The protein below binds the small molecule below.
Small molecule (SMILES): CC(=O)N[C@@H]1[C@@H](O)[C@H](O)[C@@H](CO)O[C@H]1O

Sequence of chain 1.B:
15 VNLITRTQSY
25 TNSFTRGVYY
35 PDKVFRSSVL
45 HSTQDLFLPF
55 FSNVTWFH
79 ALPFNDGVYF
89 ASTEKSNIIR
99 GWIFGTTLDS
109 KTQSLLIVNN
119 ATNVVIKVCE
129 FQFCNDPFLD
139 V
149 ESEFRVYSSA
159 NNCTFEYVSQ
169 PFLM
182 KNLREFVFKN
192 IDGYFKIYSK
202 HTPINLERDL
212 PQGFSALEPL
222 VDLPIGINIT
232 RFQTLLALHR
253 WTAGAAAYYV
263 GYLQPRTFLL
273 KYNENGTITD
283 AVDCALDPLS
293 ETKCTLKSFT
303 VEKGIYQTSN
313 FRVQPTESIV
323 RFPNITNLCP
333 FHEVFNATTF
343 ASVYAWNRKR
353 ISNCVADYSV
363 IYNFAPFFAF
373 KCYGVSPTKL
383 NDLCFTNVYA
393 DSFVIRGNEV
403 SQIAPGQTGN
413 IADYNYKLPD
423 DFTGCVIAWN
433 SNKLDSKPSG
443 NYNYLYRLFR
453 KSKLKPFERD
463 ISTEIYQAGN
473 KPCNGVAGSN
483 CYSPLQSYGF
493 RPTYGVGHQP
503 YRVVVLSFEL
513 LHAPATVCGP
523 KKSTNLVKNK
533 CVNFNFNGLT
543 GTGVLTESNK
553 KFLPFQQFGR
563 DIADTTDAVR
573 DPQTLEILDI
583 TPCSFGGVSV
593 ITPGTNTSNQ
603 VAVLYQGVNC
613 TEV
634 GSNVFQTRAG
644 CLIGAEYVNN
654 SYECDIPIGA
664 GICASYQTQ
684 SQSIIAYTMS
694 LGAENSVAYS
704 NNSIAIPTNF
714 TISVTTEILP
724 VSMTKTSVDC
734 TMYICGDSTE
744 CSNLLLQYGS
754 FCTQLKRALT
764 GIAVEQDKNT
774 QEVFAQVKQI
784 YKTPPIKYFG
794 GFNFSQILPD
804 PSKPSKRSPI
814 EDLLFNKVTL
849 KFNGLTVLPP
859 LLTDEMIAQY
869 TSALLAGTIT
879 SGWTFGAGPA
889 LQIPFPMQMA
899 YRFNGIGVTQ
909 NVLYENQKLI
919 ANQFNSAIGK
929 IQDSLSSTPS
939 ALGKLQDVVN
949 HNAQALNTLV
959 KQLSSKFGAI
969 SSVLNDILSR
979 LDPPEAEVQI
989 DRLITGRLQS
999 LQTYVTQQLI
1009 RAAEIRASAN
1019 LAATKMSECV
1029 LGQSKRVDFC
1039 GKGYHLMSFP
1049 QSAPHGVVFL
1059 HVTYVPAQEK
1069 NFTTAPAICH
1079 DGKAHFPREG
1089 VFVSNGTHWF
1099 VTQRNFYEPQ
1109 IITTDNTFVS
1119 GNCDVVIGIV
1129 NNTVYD

Binding-site contacts:
Ligand atom C2 contacts residue ASN1129 of chain 1.B at 2.4 Å.
Ligand atom C1 contacts residue ASN1129 of chain 1.B at 1.4 Å.
Ligand atom C5 contacts residue ASN1129 of chain 1.B at 3.7 Å.
Ligand atom C4 contacts residue ASN1129 of chain 1.B at 4.2 Å.
Ligand atom C7 contacts residue ASN1129 of chain 1.B at 3.9 Å.
Ligand atom O5 contacts residue ASN1129 of chain 1.B at 2.3 Å (h-bond).
Ligand atom O7 contacts residue ASN1129 of chain 1.B at 4.4 Å.
Ligand atom C3 contacts residue ASN1129 of chain 1.B at 3.8 Å.
Ligand atom N2 contacts residue ASN1129 of chain 1.B at 2.9 Å (h-bond).